This small molecule binds to this protein.
Small molecule (SMILES): CC(=O)N[C@H]1[C@H](O[C@H]2[C@H](O)[C@@H](NC(C)=O)CO[C@@H]2CO)O[C@H](CO)[C@@H](O)[C@@H]1O

Sequence of chain 1.E:
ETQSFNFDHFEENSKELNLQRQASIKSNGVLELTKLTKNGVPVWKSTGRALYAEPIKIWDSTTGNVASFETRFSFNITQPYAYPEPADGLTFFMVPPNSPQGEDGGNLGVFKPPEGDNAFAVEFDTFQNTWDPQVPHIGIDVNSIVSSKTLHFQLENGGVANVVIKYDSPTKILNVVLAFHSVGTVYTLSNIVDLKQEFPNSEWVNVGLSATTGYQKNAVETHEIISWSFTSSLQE

Binding-site contacts:
Ligand atom C5 contacts residue THR78 of chain 1.E at 2.8 Å.
Ligand atom O7 contacts residue ASN76 of chain 1.E at 3.6 Å.
Ligand atom C8 contacts residue LEU36 of chain 1.E at 4.1 Å (hydrophobic).
Ligand atom O6 contacts residue GLU224 of chain 1.E at 2.6 Å (salt-bridge).
Ligand atom C1 contacts residue GLY158 of chain 1.E at 4.2 Å.
Ligand atom C7 contacts residue THR78 of chain 1.E at 3.9 Å.
Ligand atom C6 contacts residue GLU224 of chain 1.E at 3.5 Å.
Ligand atom C3 contacts residue THR78 of chain 1.E at 4.1 Å.
Ligand atom C2 contacts residue GLY158 of chain 1.E at 4.2 Å.
Ligand atom O4 contacts residue THR78 of chain 1.E at 4.3 Å.
Ligand atom C2 contacts residue ASN76 of chain 1.E at 2.5 Å.
Ligand atom C8 contacts residue THR222 of chain 1.E at 4.4 Å.
Ligand atom C8 contacts residue THR78 of chain 1.E at 3.6 Å.
Ligand atom C3 contacts residue ASN76 of chain 1.E at 3.8 Å.
Ligand atom O5 contacts residue ASN76 of chain 1.E at 2.3 Å (h-bond).
Ligand atom C5 contacts residue THR222 of chain 1.E at 4.0 Å.
Ligand atom O5 contacts residue GLU224 of chain 1.E at 3.5 Å (salt-bridge).
Ligand atom C2 contacts residue THR78 of chain 1.E at 4.3 Å.
Ligand atom C7 contacts residue GLY158 of chain 1.E at 4.0 Å.
Ligand atom O5 contacts residue THR78 of chain 1.E at 3.1 Å (h-bond).
Ligand atom C8 contacts residue GLY158 of chain 1.E at 3.8 Å.
Ligand atom C6 contacts residue THR222 of chain 1.E at 3.3 Å.
Ligand atom C4 contacts residue ASN76 of chain 1.E at 4.2 Å.
Ligand atom C8 contacts residue VAL160 of chain 1.E at 4.2 Å (hydrophobic).
Ligand atom C1 contacts residue ASN76 of chain 1.E at 1.4 Å.
Ligand atom N2 contacts residue ASN76 of chain 1.E at 2.9 Å (h-bond).
Ligand atom C4 contacts residue THR78 of chain 1.E at 3.9 Å.
Ligand atom C8 contacts residue PRO80 of chain 1.E at 3.3 Å (hydrophobic).
Ligand atom O6 contacts residue THR222 of chain 1.E at 3.8 Å.
Ligand atom C6 contacts residue THR78 of chain 1.E at 3.6 Å.
Ligand atom O5 contacts residue THR222 of chain 1.E at 3.9 Å.
Ligand atom C1 contacts residue THR78 of chain 1.E at 3.3 Å.
Ligand atom O7 contacts residue THR78 of chain 1.E at 3.9 Å.
Ligand atom N2 contacts residue GLY158 of chain 1.E at 3.2 Å (h-bond).
Ligand atom C7 contacts residue ASN76 of chain 1.E at 3.5 Å.
Ligand atom C5 contacts residue ASN76 of chain 1.E at 3.7 Å.
Ligand atom C5 contacts residue GLU224 of chain 1.E at 4.1 Å.